A protein and the small-molecule ligand that binds it are described below.
Small molecule (SMILES): c1ccc(C2(N3CCCCC3)CCCCC2)cc1

Sequence of chain 1.D:
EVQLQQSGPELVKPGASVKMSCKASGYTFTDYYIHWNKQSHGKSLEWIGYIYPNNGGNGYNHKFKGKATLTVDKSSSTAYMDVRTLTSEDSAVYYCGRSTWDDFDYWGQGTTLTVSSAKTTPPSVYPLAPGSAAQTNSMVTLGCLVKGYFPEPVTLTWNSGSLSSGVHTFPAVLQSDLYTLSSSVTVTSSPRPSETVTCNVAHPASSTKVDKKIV

Sequence of chain 1.C:
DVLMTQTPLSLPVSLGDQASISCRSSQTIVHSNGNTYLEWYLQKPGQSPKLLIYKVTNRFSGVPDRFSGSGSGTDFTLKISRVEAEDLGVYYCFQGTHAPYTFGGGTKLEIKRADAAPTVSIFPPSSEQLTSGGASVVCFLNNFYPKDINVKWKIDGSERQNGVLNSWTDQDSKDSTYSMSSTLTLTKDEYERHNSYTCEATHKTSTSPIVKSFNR

Binding-site contacts:
Ligand atom CH contacts residue TRP101 of chain 1.D at 4.1 Å (hydrophobic).
Ligand atom CR contacts residue ASP102 of chain 1.D at 3.5 Å.
Ligand atom CP contacts residue TYR37 of chain 1.C at 4.1 Å (hydrophobic).
Ligand atom CN contacts residue GLY96 of chain 1.C at 2.7 Å.
Ligand atom CC contacts residue TYR33 of chain 1.D at 3.1 Å (hydrophobic).
Ligand atom CB contacts residue HIS35 of chain 1.D at 4.1 Å.
Ligand atom CF contacts residue TYR101 of chain 1.C at 2.9 Å (hydrophobic).
Ligand atom CE contacts residue TYR101 of chain 1.C at 3.1 Å (hydrophobic).
Ligand atom NM contacts residue GLY96 of chain 1.C at 3.2 Å (h-bond).
Ligand atom CJ contacts residue HIS35 of chain 1.D at 3.9 Å.
Ligand atom CH contacts residue ASP103 of chain 1.D at 3.8 Å.
Ligand atom CK contacts residue PHE94 of chain 1.C at 3.8 Å (hydrophobic).
Ligand atom CO contacts residue HIS31 of chain 1.C at 3.9 Å.
Ligand atom CB contacts residue SER99 of chain 1.D at 4.0 Å.
Ligand atom CH contacts residue THR100 of chain 1.D at 4.1 Å.
Ligand atom CI contacts residue HIS35 of chain 1.D at 3.7 Å.
Ligand atom NM contacts residue TRP101 of chain 1.D at 3.9 Å.
Ligand atom CI contacts residue SER99 of chain 1.D at 3.3 Å.
Ligand atom CP contacts residue TRP101 of chain 1.D at 3.7 Å (hydrophobic).
Ligand atom CK contacts residue HIS35 of chain 1.D at 3.9 Å.
Ligand atom CP contacts residue HIS31 of chain 1.C at 3.8 Å.
Ligand atom CC contacts residue HIS35 of chain 1.D at 4.0 Å.
Ligand atom CQ contacts residue ASP102 of chain 1.D at 3.6 Å.
Ligand atom CJ contacts residue PHE94 of chain 1.C at 3.8 Å (hydrophobic).
Ligand atom CR contacts residue TRP101 of chain 1.D at 2.4 Å (hydrophobic).
Ligand atom CB contacts residue TRP101 of chain 1.D at 3.8 Å (hydrophobic).
Ligand atom CL contacts residue GLY96 of chain 1.C at 3.5 Å.
Ligand atom CQ contacts residue TYR37 of chain 1.C at 3.7 Å (hydrophobic).
Ligand atom CJ contacts residue PHE104 of chain 1.D at 3.5 Å (hydrophobic).
Ligand atom NM contacts residue ASP102 of chain 1.D at 3.8 Å.
Ligand atom CG contacts residue GLY96 of chain 1.C at 4.0 Å.
Ligand atom CE contacts residue TYR50 of chain 1.D at 3.9 Å (hydrophobic).
Ligand atom CK contacts residue TYR101 of chain 1.C at 4.0 Å (hydrophobic).
Ligand atom CQ contacts residue TRP101 of chain 1.D at 2.8 Å (hydrophobic).
Ligand atom CD contacts residue TYR50 of chain 1.D at 3.5 Å (hydrophobic).
Ligand atom CH contacts residue ASP102 of chain 1.D at 3.2 Å.
Ligand atom CO contacts residue GLY96 of chain 1.C at 2.8 Å.
Ligand atom CN contacts residue TYR101 of chain 1.C at 3.9 Å (hydrophobic).
Ligand atom CD contacts residue TYR33 of chain 1.D at 3.6 Å (hydrophobic).
Ligand atom CL contacts residue TYR101 of chain 1.C at 3.8 Å (hydrophobic).